The protein below binds the small molecule below.
Small molecule (SMILES): Nc1ncnc2c1ncn2[C@H]1C[C@H](O)[C@@H](COP(=O)(O)O)O1

Sequence of chain 3.T:
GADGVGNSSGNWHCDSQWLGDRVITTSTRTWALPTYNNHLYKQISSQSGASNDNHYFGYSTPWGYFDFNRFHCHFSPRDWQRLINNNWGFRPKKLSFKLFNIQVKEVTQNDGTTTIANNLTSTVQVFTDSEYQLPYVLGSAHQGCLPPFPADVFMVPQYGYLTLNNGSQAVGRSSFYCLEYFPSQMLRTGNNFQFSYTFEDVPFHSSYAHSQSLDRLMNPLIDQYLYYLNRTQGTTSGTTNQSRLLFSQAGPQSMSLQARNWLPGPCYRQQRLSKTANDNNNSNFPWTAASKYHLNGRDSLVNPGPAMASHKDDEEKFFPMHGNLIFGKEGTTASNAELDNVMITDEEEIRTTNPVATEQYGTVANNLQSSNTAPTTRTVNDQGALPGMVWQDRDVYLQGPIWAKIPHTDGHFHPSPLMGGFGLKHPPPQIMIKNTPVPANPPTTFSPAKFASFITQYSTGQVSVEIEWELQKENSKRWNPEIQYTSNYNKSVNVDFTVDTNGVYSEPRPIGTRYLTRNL

Binding-site contacts:
Ligand atom C8 contacts residue PRO419 of chain 3.T at 4.3 Å (hydrophobic).
Ligand atom O4' contacts residue PRO631 of chain 3.T at 3.8 Å.
Ligand atom N9 contacts residue PRO419 of chain 3.T at 4.2 Å.
Ligand atom C6 contacts residue VAL418 of chain 3.T at 3.8 Å (hydrophobic).
Ligand atom N6 contacts residue PHE638 of chain 3.T at 3.8 Å.
Ligand atom O5' contacts residue PRO631 of chain 3.T at 4.1 Å.
Ligand atom C8 contacts residue HIS630 of chain 3.T at 3.4 Å.
Ligand atom N7 contacts residue PRO419 of chain 3.T at 4.4 Å.
Ligand atom C4 contacts residue PRO419 of chain 3.T at 4.2 Å (hydrophobic).
Ligand atom C6 contacts residue PRO631 of chain 3.T at 4.0 Å (hydrophobic).
Ligand atom N6 contacts residue PRO631 of chain 3.T at 3.9 Å.
Ligand atom C5 contacts residue SER632 of chain 3.T at 4.3 Å.
Ligand atom C2 contacts residue GLY639 of chain 3.T at 3.7 Å.
Ligand atom N6 contacts residue VAL418 of chain 3.T at 3.6 Å.
Ligand atom N1 contacts residue GLY639 of chain 3.T at 2.9 Å (h-bond).
Ligand atom C6 contacts residue GLY639 of chain 3.T at 3.7 Å.
Ligand atom N3 contacts residue PRO419 of chain 3.T at 4.3 Å.
Ligand atom N1 contacts residue PRO631 of chain 3.T at 4.2 Å.
Ligand atom C5 contacts residue PRO419 of chain 3.T at 4.2 Å (hydrophobic).
Ligand atom N6 contacts residue GLY637 of chain 3.T at 4.0 Å.
Ligand atom C5 contacts residue PRO631 of chain 3.T at 4.4 Å (hydrophobic).
Ligand atom N7 contacts residue ASP609 of chain 3.T at 4.5 Å.
Ligand atom C2' contacts residue PRO419 of chain 3.T at 4.0 Å (hydrophobic).
Ligand atom N1 contacts residue VAL418 of chain 3.T at 3.8 Å.
Ligand atom C1' contacts residue HIS630 of chain 3.T at 4.0 Å.
Ligand atom O2P contacts residue PRO631 of chain 3.T at 3.8 Å.
Ligand atom N7 contacts residue SER632 of chain 3.T at 3.8 Å.
Ligand atom N6 contacts residue SER632 of chain 3.T at 3.9 Å.
Ligand atom N1 contacts residue ILE622 of chain 3.T at 4.4 Å.
Ligand atom N6 contacts residue GLY639 of chain 3.T at 2.8 Å (h-bond).
Ligand atom O2P contacts residue PHE629 of chain 3.T at 4.0 Å.
Ligand atom O4' contacts residue HIS630 of chain 3.T at 4.4 Å.
Ligand atom N9 contacts residue HIS630 of chain 3.T at 4.2 Å.
Ligand atom O2P contacts residue HIS628 of chain 3.T at 4.3 Å.
Ligand atom C2 contacts residue PRO419 of chain 3.T at 4.4 Å (hydrophobic).
Ligand atom N7 contacts residue HIS630 of chain 3.T at 4.1 Å.
Ligand atom C6 contacts residue PRO419 of chain 3.T at 4.4 Å (hydrophobic).
Ligand atom O5' contacts residue PHE629 of chain 3.T at 4.2 Å.
Ligand atom N6 contacts residue PRO633 of chain 3.T at 4.1 Å.
Ligand atom C6 contacts residue SER632 of chain 3.T at 4.3 Å.